A protein and the small-molecule ligand that binds it are described below.
Small molecule (SMILES): NCCc1c[nH]c2ccc(O)cc12

Sequence of chain 1.D:
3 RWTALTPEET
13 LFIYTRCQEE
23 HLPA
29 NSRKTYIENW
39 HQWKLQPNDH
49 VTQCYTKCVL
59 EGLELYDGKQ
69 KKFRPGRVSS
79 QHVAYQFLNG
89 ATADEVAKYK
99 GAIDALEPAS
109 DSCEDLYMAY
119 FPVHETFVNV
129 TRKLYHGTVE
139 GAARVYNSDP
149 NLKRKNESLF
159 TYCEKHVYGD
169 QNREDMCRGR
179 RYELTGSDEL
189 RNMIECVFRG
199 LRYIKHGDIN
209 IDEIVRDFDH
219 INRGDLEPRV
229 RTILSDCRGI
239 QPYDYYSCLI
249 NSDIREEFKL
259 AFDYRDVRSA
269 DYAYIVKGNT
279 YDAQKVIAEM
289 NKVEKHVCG

Binding-site contacts:
Ligand atom CB contacts residue ASP264 of chain 1.D at 3.9 Å.
Ligand atom CZ3 contacts residue GLY177 of chain 1.D at 4.0 Å.
Ligand atom CZ2 contacts residue ARG178 of chain 1.D at 3.8 Å.
Ligand atom CE3 contacts residue MET191 of chain 1.D at 3.7 Å (hydrophobic).
Ligand atom CB contacts residue PHE158 of chain 1.D at 3.2 Å (hydrophobic).
Ligand atom CH2 contacts residue GLY177 of chain 1.D at 3.5 Å.
Ligand atom CZ3 contacts residue ARG178 of chain 1.D at 3.7 Å.
Ligand atom NZ contacts residue ASP261 of chain 1.D at 2.8 Å (salt-bridge).
Ligand atom CA contacts residue ASP261 of chain 1.D at 3.1 Å.
Ligand atom CE2 contacts residue ARG178 of chain 1.D at 4.0 Å.
Ligand atom CZ2 contacts residue LEU188 of chain 1.D at 3.9 Å (hydrophobic).
Ligand atom CB contacts residue ARG178 of chain 1.D at 3.9 Å.
Ligand atom CH2 contacts residue MET191 of chain 1.D at 3.7 Å (hydrophobic).
Ligand atom NE1 contacts residue TYR180 of chain 1.D at 4.1 Å.
Ligand atom CD1 contacts residue PHE260 of chain 1.D at 3.9 Å (hydrophobic).
Ligand atom CD1 contacts residue PHE158 of chain 1.D at 3.7 Å (hydrophobic).
Ligand atom CD2 contacts residue ARG178 of chain 1.D at 3.7 Å.
Ligand atom CZ2 contacts residue GLY177 of chain 1.D at 3.2 Å.
Ligand atom NZ contacts residue ASP264 of chain 1.D at 3.1 Å (salt-bridge).
Ligand atom OH contacts residue MET174 of chain 1.D at 3.9 Å.
Ligand atom CE2 contacts residue GLY177 of chain 1.D at 3.2 Å.
Ligand atom CE3 contacts residue GLU162 of chain 1.D at 3.7 Å.
Ligand atom CZ3 contacts residue GLU162 of chain 1.D at 3.5 Å.
Ligand atom OH contacts residue GLU162 of chain 1.D at 2.6 Å (salt-bridge).
Ligand atom CD1 contacts residue TYR180 of chain 1.D at 3.7 Å (hydrophobic).
Ligand atom CD2 contacts residue GLY177 of chain 1.D at 3.9 Å.
Ligand atom CA contacts residue TYR180 of chain 1.D at 3.6 Å (hydrophobic).
Ligand atom CA contacts residue PHE158 of chain 1.D at 4.1 Å (hydrophobic).
Ligand atom CE3 contacts residue ARG178 of chain 1.D at 3.6 Å.
Ligand atom CA contacts residue ASP264 of chain 1.D at 3.9 Å.
Ligand atom NZ contacts residue MET288 of chain 1.D at 3.0 Å (h-bond).
Ligand atom OH contacts residue TYR166 of chain 1.D at 3.9 Å.
Ligand atom NE1 contacts residue GLY177 of chain 1.D at 3.5 Å (h-bond).
Ligand atom OH contacts residue MET191 of chain 1.D at 3.6 Å.
Ligand atom NZ contacts residue ARG178 of chain 1.D at 3.8 Å.
Ligand atom CZ3 contacts residue MET191 of chain 1.D at 3.5 Å (hydrophobic).
Ligand atom CD2 contacts residue PHE158 of chain 1.D at 3.8 Å (hydrophobic).
Ligand atom CG contacts residue PHE158 of chain 1.D at 3.4 Å (hydrophobic).
Ligand atom CH2 contacts residue ARG178 of chain 1.D at 3.6 Å.
Ligand atom NE1 contacts residue TYR244 of chain 1.D at 3.2 Å (h-bond).